Sequence of chain 1.B:
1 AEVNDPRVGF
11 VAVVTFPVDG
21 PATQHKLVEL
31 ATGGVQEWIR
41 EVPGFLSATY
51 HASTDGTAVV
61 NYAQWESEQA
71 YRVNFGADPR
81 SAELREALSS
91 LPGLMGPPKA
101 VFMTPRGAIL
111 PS

A protein and the small-molecule ligand that binds it are described below.
Small molecule (SMILES): CN(C)[C@@H]1C(=O)C(C(N)=O)=C(O)C2=C(O)c3c(cc4cccc(O)c4c3O)C[C@H]21

Binding-site contacts:
Ligand atom C20 contacts residue ARG85 of chain 1.B at 3.3 Å.
Ligand atom N1 contacts residue ARG85 of chain 1.B at 3.0 Å.
Ligand atom C16 contacts residue ARG85 of chain 1.B at 3.3 Å.
Ligand atom C10 contacts residue VAL14 of chain 1.B at 3.9 Å (hydrophobic).
Ligand atom C5 contacts residue ASN61 of chain 1.B at 3.9 Å.
Ligand atom O5 contacts residue PRO98 of chain 1.B at 3.2 Å.
Ligand atom C11 contacts residue ARG85 of chain 1.B at 3.8 Å.
Ligand atom C2 contacts residue ASN61 of chain 1.B at 3.5 Å.
Ligand atom C14 contacts residue TYR71 of chain 1.B at 3.9 Å (hydrophobic).
Ligand atom C4 contacts residue ASN61 of chain 1.B at 3.7 Å.
Ligand atom O1 contacts residue ALA63 of chain 1.B at 3.3 Å.
Ligand atom C20 contacts residue PHE16 of chain 1.B at 3.8 Å (hydrophobic).
Ligand atom C21 contacts residue LEU88 of chain 1.B at 3.1 Å (hydrophobic).
Ligand atom C7 contacts residue TYR50 of chain 1.B at 3.8 Å (hydrophobic).
Ligand atom C4 contacts residue ALA63 of chain 1.B at 3.7 Å (hydrophobic).
Ligand atom C3 contacts residue ASN61 of chain 1.B at 3.5 Å.
Ligand atom C1 contacts residue TYR50 of chain 1.B at 3.7 Å (hydrophobic).
Ligand atom O5 contacts residue ARG85 of chain 1.B at 3.6 Å.
Ligand atom C21 contacts residue PHE16 of chain 1.B at 3.4 Å (hydrophobic).
Ligand atom C20 contacts residue PRO98 of chain 1.B at 3.2 Å (hydrophobic).
Ligand atom C1 contacts residue ASN61 of chain 1.B at 3.6 Å.
Ligand atom O4 contacts residue ALA100 of chain 1.B at 3.5 Å.
Ligand atom C9 contacts residue VAL14 of chain 1.B at 3.8 Å (hydrophobic).
Ligand atom C7 contacts residue ASN61 of chain 1.B at 3.9 Å.
Ligand atom C6 contacts residue ALA48 of chain 1.B at 3.8 Å (hydrophobic).
Ligand atom O2 contacts residue VAL14 of chain 1.B at 3.7 Å.
Ligand atom C15 contacts residue ARG85 of chain 1.B at 3.1 Å.
Ligand atom O2 contacts residue TYR71 of chain 1.B at 3.1 Å (h-bond).
Ligand atom C6 contacts residue ASN61 of chain 1.B at 3.8 Å.
Ligand atom C20 contacts residue SER89 of chain 1.B at 3.3 Å.
Ligand atom C2 contacts residue PHE75 of chain 1.B at 3.8 Å (hydrophobic).
Ligand atom C5 contacts residue ALA63 of chain 1.B at 3.6 Å (hydrophobic).
Ligand atom O3 contacts residue VAL14 of chain 1.B at 3.3 Å.
Ligand atom C12 contacts residue ARG85 of chain 1.B at 3.4 Å.
Ligand atom O1 contacts residue TYR71 of chain 1.B at 3.5 Å.
Ligand atom O2 contacts residue ALA12 of chain 1.B at 3.8 Å.
Ligand atom O3 contacts residue TYR71 of chain 1.B at 3.0 Å (h-bond).
Ligand atom C16 contacts residue PRO98 of chain 1.B at 3.7 Å (hydrophobic).
Ligand atom C14 contacts residue VAL14 of chain 1.B at 3.5 Å (hydrophobic).
Ligand atom O1 contacts residue TRP65 of chain 1.B at 3.1 Å (h-bond).